This protein binds this small molecule.
Small molecule (SMILES): CC(=O)N[C@H]1[C@H](O[C@H]2[C@H](O)[C@@H](NC(C)=O)CO[C@@H]2CO)O[C@H](CO)[C@@H](O)[C@@H]1O

Binding-site contacts:
Ligand atom C8 contacts residue GLY451 of chain 1.A at 4.1 Å.
Ligand atom O7 contacts residue GLY451 of chain 1.A at 3.4 Å.
Ligand atom C7 contacts residue GLY451 of chain 1.A at 4.2 Å.
Ligand atom C2 contacts residue ASN477 of chain 1.A at 2.4 Å.
Ligand atom C3 contacts residue ASN477 of chain 1.A at 3.8 Å.
Ligand atom N2 contacts residue ASN477 of chain 1.A at 2.9 Å (h-bond).
Ligand atom C1 contacts residue ASN477 of chain 1.A at 1.4 Å.
Ligand atom O5 contacts residue ASN477 of chain 1.A at 2.3 Å (h-bond).
Ligand atom O7 contacts residue ASN477 of chain 1.A at 3.4 Å (h-bond).
Ligand atom C8 contacts residue ALA453 of chain 1.A at 3.8 Å (hydrophobic).
Ligand atom C8 contacts residue ALA452 of chain 1.A at 3.8 Å (hydrophobic).
Ligand atom C7 contacts residue ASN477 of chain 1.A at 3.4 Å.
Ligand atom O7 contacts residue ALA452 of chain 1.A at 3.9 Å.
Ligand atom C5 contacts residue ASN477 of chain 1.A at 3.6 Å.
Ligand atom C4 contacts residue ASN477 of chain 1.A at 4.2 Å.
Ligand atom C7 contacts residue ALA452 of chain 1.A at 4.3 Å (hydrophobic).
Ligand atom C8 contacts residue TYR475 of chain 1.A at 3.6 Å (hydrophobic).

Sequence of chain 1.A:
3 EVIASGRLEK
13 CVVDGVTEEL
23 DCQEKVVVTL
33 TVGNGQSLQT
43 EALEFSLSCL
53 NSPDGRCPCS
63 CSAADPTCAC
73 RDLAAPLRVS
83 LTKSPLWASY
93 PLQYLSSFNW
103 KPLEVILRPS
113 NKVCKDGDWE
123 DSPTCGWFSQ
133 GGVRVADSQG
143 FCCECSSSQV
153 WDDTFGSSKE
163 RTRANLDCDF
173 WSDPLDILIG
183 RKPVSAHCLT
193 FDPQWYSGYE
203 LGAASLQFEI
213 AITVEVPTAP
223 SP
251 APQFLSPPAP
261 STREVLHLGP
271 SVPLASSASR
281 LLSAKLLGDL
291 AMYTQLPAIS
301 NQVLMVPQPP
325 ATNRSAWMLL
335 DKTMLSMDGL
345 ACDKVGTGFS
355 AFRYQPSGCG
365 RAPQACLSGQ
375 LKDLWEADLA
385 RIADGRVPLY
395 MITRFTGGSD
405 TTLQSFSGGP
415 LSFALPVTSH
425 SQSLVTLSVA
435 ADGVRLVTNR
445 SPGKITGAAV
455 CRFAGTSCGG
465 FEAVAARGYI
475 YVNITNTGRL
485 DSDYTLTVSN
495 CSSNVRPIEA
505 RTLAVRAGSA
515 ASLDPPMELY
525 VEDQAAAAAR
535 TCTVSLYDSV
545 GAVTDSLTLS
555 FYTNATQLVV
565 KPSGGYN